Binding-site contacts:
Ligand atom N2 contacts residue THR402 of chain 4.B at 2.8 Å (h-bond).
Ligand atom N2 contacts residue CYS431 of chain 4.B at 3.8 Å.
Ligand atom O3 contacts residue CYS65 of chain 4.B at 3.9 Å.
Ligand atom NI contacts residue CYS65 of chain 4.B at 2.5 Å.
Ligand atom N1 contacts residue PRO378 of chain 4.B at 3.2 Å.
Ligand atom C3 contacts residue VAL400 of chain 4.B at 3.6 Å (hydrophobic).
Ligand atom C2 contacts residue CYS431 of chain 4.B at 3.7 Å (hydrophobic).
Ligand atom O3 contacts residue HIS69 of chain 4.B at 3.5 Å.
Ligand atom C3 contacts residue HIS69 of chain 4.B at 3.5 Å.
Ligand atom O3 contacts residue ALA377 of chain 4.B at 3.4 Å.
Ligand atom C3 contacts residue ALA377 of chain 4.B at 3.7 Å (hydrophobic).
Ligand atom C1 contacts residue CYS65 of chain 4.B at 3.1 Å (hydrophobic).
Ligand atom O3 contacts residue VAL400 of chain 4.B at 3.6 Å.
Ligand atom O3 contacts residue PRO401 of chain 4.B at 3.4 Å.
Ligand atom N1 contacts residue ALA377 of chain 4.B at 3.4 Å.
Ligand atom N2 contacts residue ARG379 of chain 4.B at 3.9 Å.
Ligand atom O3 contacts residue ALA68 of chain 4.B at 3.6 Å.
Ligand atom NI contacts residue CYS62 of chain 4.B at 2.3 Å.
Ligand atom NI contacts residue CYS431 of chain 4.B at 2.4 Å.
Ligand atom O3 contacts residue ASN382 of chain 4.B at 3.1 Å.
Ligand atom C2 contacts residue VAL400 of chain 4.B at 3.8 Å (hydrophobic).
Ligand atom NI contacts residue CYS434 of chain 4.B at 2.6 Å.
Ligand atom N1 contacts residue CYS65 of chain 4.B at 3.5 Å.
Ligand atom C2 contacts residue PRO401 of chain 4.B at 3.5 Å (hydrophobic).
Ligand atom N2 contacts residue CYS434 of chain 4.B at 3.4 Å.
Ligand atom C1 contacts residue ALA377 of chain 4.B at 3.7 Å (hydrophobic).
Ligand atom N1 contacts residue ARG379 of chain 4.B at 3.0 Å (salt-bridge).
Ligand atom C3 contacts residue CYS434 of chain 4.B at 3.3 Å (hydrophobic).
Ligand atom C2 contacts residue THR402 of chain 4.B at 3.8 Å.
Ligand atom C2 contacts residue CYS434 of chain 4.B at 3.1 Å (hydrophobic).
Ligand atom C3 contacts residue CYS65 of chain 4.B at 3.1 Å (hydrophobic).
Ligand atom FE contacts residue CYS434 of chain 4.B at 2.5 Å.
Ligand atom C1 contacts residue ARG379 of chain 4.B at 3.5 Å.
Ligand atom N2 contacts residue PRO401 of chain 4.B at 3.3 Å.
Ligand atom C3 contacts residue ALA68 of chain 4.B at 4.1 Å (hydrophobic).
Ligand atom C3 contacts residue PRO401 of chain 4.B at 3.5 Å (hydrophobic).
Ligand atom FE contacts residue CYS65 of chain 4.B at 2.4 Å.
Ligand atom N2 contacts residue VAL400 of chain 4.B at 3.9 Å.
Ligand atom C2 contacts residue ARG379 of chain 4.B at 3.8 Å.
Ligand atom C1 contacts residue PRO378 of chain 4.B at 4.1 Å (hydrophobic).

A small-molecule ligand and the protein it binds are described below.
Small molecule (SMILES): N#C[Fe]([Ni])(C#N)C=O

Sequence of chain 4.B:
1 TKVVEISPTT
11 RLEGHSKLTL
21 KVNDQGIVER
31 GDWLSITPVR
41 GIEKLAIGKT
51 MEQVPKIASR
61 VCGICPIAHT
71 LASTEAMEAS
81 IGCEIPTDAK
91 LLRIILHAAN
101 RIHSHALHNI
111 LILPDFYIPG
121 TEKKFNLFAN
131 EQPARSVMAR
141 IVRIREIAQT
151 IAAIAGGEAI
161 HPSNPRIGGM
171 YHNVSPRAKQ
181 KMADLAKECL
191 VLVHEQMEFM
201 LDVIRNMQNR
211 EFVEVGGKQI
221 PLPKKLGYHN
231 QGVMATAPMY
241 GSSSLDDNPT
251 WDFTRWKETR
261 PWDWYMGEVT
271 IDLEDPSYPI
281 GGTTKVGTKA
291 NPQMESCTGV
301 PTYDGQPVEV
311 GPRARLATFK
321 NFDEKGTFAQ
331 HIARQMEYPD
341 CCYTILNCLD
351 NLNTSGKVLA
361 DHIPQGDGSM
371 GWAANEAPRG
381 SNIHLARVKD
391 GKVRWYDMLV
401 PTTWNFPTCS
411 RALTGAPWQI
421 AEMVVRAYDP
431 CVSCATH